Sequence of chain 1.B:
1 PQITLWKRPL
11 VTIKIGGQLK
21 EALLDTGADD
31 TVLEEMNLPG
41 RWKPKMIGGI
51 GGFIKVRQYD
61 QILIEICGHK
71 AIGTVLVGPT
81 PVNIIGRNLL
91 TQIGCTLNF

A protein and the small-molecule ligand that binds it are described below.
Small molecule (SMILES): CCC(CC)CN(C[C@@H](O)[C@H](Cc1ccccc1)NC(=O)O[C@H]1CO[C@H]2OCC[C@H]21)S(=O)(=O)c1ccc([C@H](C)O)cc1

Binding-site contacts:
Ligand atom O08 contacts residue ILE50 of chain 1.B at 3.3 Å.
Ligand atom C27 contacts residue ASP30 of chain 1.B at 3.6 Å.
Ligand atom O17 contacts residue ASP25 of chain 1.B at 2.5 Å (salt-bridge).
Ligand atom C34 contacts residue PRO81 of chain 1.A at 3.6 Å (hydrophobic).
Ligand atom C39 contacts residue LEU76 of chain 1.A at 3.7 Å (hydrophobic).
Ligand atom O25 contacts residue ALA28 of chain 1.B at 3.7 Å.
Ligand atom O09 contacts residue ILE50 of chain 1.B at 3.7 Å.
Ligand atom O17 contacts residue ASP25 of chain 1.A at 2.4 Å (salt-bridge).
Ligand atom C27 contacts residue ASP29 of chain 1.B at 3.7 Å.
Ligand atom O40 contacts residue ASP29 of chain 1.A at 3.6 Å.
Ligand atom C11 contacts residue GLY27 of chain 1.A at 3.5 Å.
Ligand atom O09 contacts residue ILE84 of chain 1.A at 3.6 Å.
Ligand atom C36 contacts residue VAL82 of chain 1.A at 3.6 Å (hydrophobic).
Ligand atom C24 contacts residue ALA28 of chain 1.B at 3.8 Å (hydrophobic).
Ligand atom C26 contacts residue GLY48 of chain 1.B at 3.2 Å.
Ligand atom C37 contacts residue GLY27 of chain 1.B at 3.2 Å.
Ligand atom O25 contacts residue ASP29 of chain 1.B at 3.2 Å (salt-bridge).
Ligand atom O08 contacts residue GLY49 of chain 1.A at 3.3 Å.
Ligand atom O40 contacts residue ASP30 of chain 1.A at 3.1 Å (salt-bridge).
Ligand atom C31 contacts residue GLY27 of chain 1.B at 3.5 Å.
Ligand atom O22 contacts residue ALA28 of chain 1.B at 3.4 Å.
Ligand atom C02 contacts residue ASP30 of chain 1.A at 3.5 Å.
Ligand atom C02 contacts residue VAL32 of chain 1.A at 3.4 Å (hydrophobic).
Ligand atom C16 contacts residue ASP25 of chain 1.A at 3.2 Å.
Ligand atom C31 contacts residue ASP25 of chain 1.A at 3.3 Å.
Ligand atom C03 contacts residue ALA28 of chain 1.A at 3.5 Å (hydrophobic).
Ligand atom C28 contacts residue GLY48 of chain 1.B at 3.1 Å.
Ligand atom C34 contacts residue ILE50 of chain 1.B at 3.6 Å (hydrophobic).
Ligand atom C29 contacts residue GLY27 of chain 1.B at 3.7 Å.
Ligand atom C34 contacts residue GLY49 of chain 1.B at 3.6 Å.
Ligand atom N19 contacts residue GLY27 of chain 1.B at 3.0 Å (h-bond).
Ligand atom C16 contacts residue ASP25 of chain 1.B at 3.4 Å.
Ligand atom O25 contacts residue ASP30 of chain 1.B at 3.0 Å (salt-bridge).
Ligand atom C02 contacts residue ALA28 of chain 1.A at 3.6 Å (hydrophobic).
Ligand atom C15 contacts residue ASP25 of chain 1.A at 3.1 Å.
Ligand atom C35 contacts residue PRO81 of chain 1.A at 3.8 Å (hydrophobic).
Ligand atom C39 contacts residue ILE47 of chain 1.A at 3.2 Å (hydrophobic).
Ligand atom O17 contacts residue GLY27 of chain 1.B at 3.4 Å.
Ligand atom O30 contacts residue ASP29 of chain 1.B at 3.0 Å (salt-bridge).
Ligand atom C05 contacts residue GLY48 of chain 1.A at 3.1 Å.

Sequence of chain 1.A:
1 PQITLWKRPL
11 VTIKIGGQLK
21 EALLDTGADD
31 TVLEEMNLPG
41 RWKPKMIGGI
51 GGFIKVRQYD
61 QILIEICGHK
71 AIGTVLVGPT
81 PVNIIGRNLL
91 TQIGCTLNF